Sequence of chain 1.A:
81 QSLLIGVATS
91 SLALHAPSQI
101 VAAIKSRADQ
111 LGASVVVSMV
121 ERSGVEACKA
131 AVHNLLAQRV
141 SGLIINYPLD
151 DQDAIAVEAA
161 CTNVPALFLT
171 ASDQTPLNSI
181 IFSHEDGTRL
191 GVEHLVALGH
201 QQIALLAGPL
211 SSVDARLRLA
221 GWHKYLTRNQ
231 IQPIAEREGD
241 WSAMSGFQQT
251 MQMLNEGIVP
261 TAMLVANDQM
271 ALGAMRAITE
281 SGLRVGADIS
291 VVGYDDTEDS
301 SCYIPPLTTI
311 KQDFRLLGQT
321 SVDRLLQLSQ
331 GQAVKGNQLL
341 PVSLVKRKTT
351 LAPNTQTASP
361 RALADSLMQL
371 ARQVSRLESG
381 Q

A protein and the small-molecule ligand that binds it are described below.
Small molecule (SMILES): OC[C@H]1O[C@H](O[C@]2(CCl)O[C@H](CCl)[C@@H](O)[C@@H]2O)[C@H](O)[C@@H](O)[C@H]1Cl

Binding-site contacts:
Ligand atom C2 contacts residue ASP295 of chain 1.A at 3.3 Å.
Ligand atom C5 contacts residue ASP214 of chain 1.A at 3.7 Å.
Ligand atom O6 contacts residue PRO97 of chain 1.A at 3.6 Å.
Ligand atom C5 contacts residue ASN146 of chain 1.A at 3.6 Å.
Ligand atom CL1 contacts residue ILE100 of chain 1.A at 3.8 Å.
Ligand atom O4 contacts residue ASP214 of chain 1.A at 3.6 Å (salt-bridge).
Ligand atom C2 contacts residue ALA96 of chain 1.A at 3.6 Å (hydrophobic).
Ligand atom C4 contacts residue LEU169 of chain 1.A at 3.7 Å (hydrophobic).
Ligand atom O3 contacts residue TRP241 of chain 1.A at 3.8 Å.
Ligand atom O2 contacts residue ARG218 of chain 1.A at 3.9 Å.
Ligand atom O3 contacts residue ASN267 of chain 1.A at 3.5 Å.
Ligand atom C4 contacts residue ASP214 of chain 1.A at 3.2 Å.
Ligand atom CL6 contacts residue ASN146 of chain 1.A at 3.3 Å.
Ligand atom O4 contacts residue THR170 of chain 1.A at 3.5 Å (h-bond).
Ligand atom O4 contacts residue LEU169 of chain 1.A at 2.6 Å (h-bond).
Ligand atom C6 contacts residue PRO97 of chain 1.A at 3.7 Å (hydrophobic).
Ligand atom C6 contacts residue ASN146 of chain 1.A at 3.7 Å.
Ligand atom CL4 contacts residue ASN267 of chain 1.A at 3.5 Å.
Ligand atom C3 contacts residue ASP214 of chain 1.A at 3.5 Å.
Ligand atom CL4 contacts residue ASP295 of chain 1.A at 3.6 Å.
Ligand atom CL1 contacts residue PHE182 of chain 1.A at 3.9 Å.
Ligand atom C6 contacts residue LEU94 of chain 1.A at 3.5 Å (hydrophobic).
Ligand atom C1 contacts residue ALA96 of chain 1.A at 3.8 Å (hydrophobic).
Ligand atom O2 contacts residue GLN312 of chain 1.A at 3.4 Å (h-bond).
Ligand atom O3 contacts residue ASP214 of chain 1.A at 2.7 Å (salt-bridge).
Ligand atom O3 contacts residue ARG218 of chain 1.A at 3.0 Å (salt-bridge).
Ligand atom C1 contacts residue ILE100 of chain 1.A at 3.3 Å (hydrophobic).
Ligand atom O2 contacts residue ARG218 of chain 1.A at 2.8 Å (salt-bridge).
Ligand atom C6 contacts residue TYR147 of chain 1.A at 3.5 Å (hydrophobic).
Ligand atom O5 contacts residue PRO97 of chain 1.A at 3.8 Å.
Ligand atom O3 contacts residue ASP295 of chain 1.A at 2.7 Å (salt-bridge).
Ligand atom C3 contacts residue ARG218 of chain 1.A at 3.6 Å.
Ligand atom CL6 contacts residue PRO97 of chain 1.A at 3.9 Å.
Ligand atom C3 contacts residue ASP295 of chain 1.A at 3.6 Å.
Ligand atom C2 contacts residue ARG218 of chain 1.A at 3.8 Å.
Ligand atom C4 contacts residue TRP241 of chain 1.A at 3.6 Å (hydrophobic).
Ligand atom O3 contacts residue ARG218 of chain 1.A at 3.8 Å.
Ligand atom O6 contacts residue LEU94 of chain 1.A at 3.9 Å.
Ligand atom C6 contacts residue PRO148 of chain 1.A at 3.4 Å (hydrophobic).
Ligand atom O2 contacts residue ASP295 of chain 1.A at 2.7 Å (salt-bridge).